Binding-site contacts:
Ligand atom C36 contacts residue LYS136 of chain 1.E at 3.3 Å.
Ligand atom C40 contacts residue TRP81 of chain 1.E at 3.4 Å (hydrophobic).
Ligand atom C38 contacts residue SER70 of chain 1.E at 3.4 Å.
Ligand atom N45 contacts residue ZCM1 of chain 1.Y at 3.2 Å.
Ligand atom C12 contacts residue ILE43 of chain 1.E at 3.3 Å (hydrophobic).
Ligand atom O51 contacts residue ZCM1 of chain 1.Y at 2.3 Å.
Ligand atom O48 contacts residue ZCM1 of chain 1.Y at 2.0 Å.
Ligand atom N3 contacts residue ZCM1 of chain 1.Y at 3.3 Å.
Ligand atom O46 contacts residue ZCM1 of chain 1.Y at 2.8 Å.
Ligand atom C44 contacts residue TRP81 of chain 1.E at 3.3 Å (hydrophobic).
Ligand atom C6 contacts residue PHE125 of chain 1.E at 3.6 Å (hydrophobic).
Ligand atom N45 contacts residue TRP81 of chain 1.E at 3.2 Å.
Ligand atom C26 contacts residue ZCM1 of chain 1.Y at 3.5 Å.
Ligand atom C7 contacts residue LYS136 of chain 1.E at 3.6 Å.
Ligand atom C7 contacts residue PHE135 of chain 1.E at 3.4 Å (hydrophobic).
Ligand atom O50 contacts residue TRP81 of chain 1.E at 3.3 Å.
Ligand atom C37 contacts residue TRP81 of chain 1.E at 3.6 Å (hydrophobic).
Ligand atom O49 contacts residue ZCM1 of chain 1.Y at 3.1 Å.
Ligand atom C7 contacts residue TYR134 of chain 1.E at 3.5 Å (hydrophobic).
Ligand atom O49 contacts residue LYS127 of chain 1.E at 2.9 Å.
Ligand atom O9 contacts residue ZCM1 of chain 1.Y at 3.0 Å.
Ligand atom O10 contacts residue ZCM1 of chain 1.Y at 2.4 Å.
Ligand atom N27 contacts residue ZCM1 of chain 1.Y at 3.2 Å.
Ligand atom O10 contacts residue LYS136 of chain 1.E at 3.6 Å (salt-bridge).
Ligand atom O8 contacts residue PHE135 of chain 1.E at 3.5 Å (h-bond).
Ligand atom O47 contacts residue TRP81 of chain 1.E at 3.6 Å.
Ligand atom C44 contacts residue ZCM1 of chain 1.Y at 3.1 Å.
Ligand atom O47 contacts residue LYS136 of chain 1.E at 2.9 Å (salt-bridge).
Ligand atom C4 contacts residue ZCM1 of chain 1.Y at 3.5 Å.
Ligand atom C43 contacts residue LYS127 of chain 1.E at 3.4 Å.
Ligand atom O50 contacts residue ZCM1 of chain 1.Y at 2.6 Å.
Ligand atom C41 contacts residue TRP81 of chain 1.E at 3.6 Å (hydrophobic).
Ligand atom C6 contacts residue TYR134 of chain 1.E at 3.5 Å (hydrophobic).
Ligand atom N35 contacts residue ZCM1 of chain 1.Y at 3.5 Å.
Ligand atom C37 contacts residue SO41 of chain 1.AA at 3.5 Å.
Ligand atom C36 contacts residue ZCM1 of chain 1.Y at 3.5 Å.
Ligand atom O51 contacts residue TRP81 of chain 1.E at 3.6 Å.
Ligand atom O9 contacts residue TYR108 of chain 1.E at 3.0 Å (h-bond).
Ligand atom O47 contacts residue ZCM1 of chain 1.Y at 2.7 Å.
Ligand atom N32 contacts residue TRP81 of chain 1.E at 3.5 Å.

The protein below binds the small molecule below.
Small molecule (SMILES): O=C(NCCCN(CCCCN(CCCNC(=O)c1cccc(=O)n1O)C(=O)c1cccc(=O)n1O)C(=O)c1cccc(=O)n1O)c1cccc(=O)n1O

Sequence of chain 1.E:
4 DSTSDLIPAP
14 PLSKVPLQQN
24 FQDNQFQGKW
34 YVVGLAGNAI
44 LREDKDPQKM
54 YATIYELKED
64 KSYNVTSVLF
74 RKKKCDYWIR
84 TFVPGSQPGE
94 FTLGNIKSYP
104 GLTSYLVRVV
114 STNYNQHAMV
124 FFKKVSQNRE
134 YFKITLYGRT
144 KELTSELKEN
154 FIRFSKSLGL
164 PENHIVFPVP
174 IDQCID